Binding-site contacts:
Ligand atom O6 contacts residue ASN32 of chain 1.C at 4.2 Å.
Ligand atom C1 contacts residue ASN32 of chain 1.C at 1.5 Å.
Ligand atom O7 contacts residue ASN32 of chain 1.C at 3.7 Å.
Ligand atom O6 contacts residue LEU51 of chain 1.D at 4.5 Å.
Ligand atom O5 contacts residue ASN32 of chain 1.C at 2.2 Å (h-bond).
Ligand atom C8 contacts residue ASN32 of chain 1.C at 3.7 Å.
Ligand atom C4 contacts residue ASN32 of chain 1.C at 4.2 Å.
Ligand atom O6 contacts residue THR315 of chain 1.C at 3.5 Å (h-bond).
Ligand atom C7 contacts residue ASN32 of chain 1.C at 3.3 Å.
Ligand atom C5 contacts residue ASN32 of chain 1.C at 3.5 Å.
Ligand atom C6 contacts residue ASN32 of chain 1.C at 4.4 Å.
Ligand atom O5 contacts residue THR315 of chain 1.C at 3.8 Å.
Ligand atom C2 contacts residue ASN32 of chain 1.C at 2.7 Å.
Ligand atom C3 contacts residue ASN32 of chain 1.C at 3.9 Å.
Ligand atom C6 contacts residue THR34 of chain 1.C at 4.3 Å.
Ligand atom N2 contacts residue ASN32 of chain 1.C at 3.2 Å (h-bond).

A protein and the small-molecule ligand that binds it are described below.
Small molecule (SMILES): CC(=O)N[C@@H]1[C@@H](O)[C@H](O)[C@@H](CO)O[C@H]1O

Sequence of chain 1.D:
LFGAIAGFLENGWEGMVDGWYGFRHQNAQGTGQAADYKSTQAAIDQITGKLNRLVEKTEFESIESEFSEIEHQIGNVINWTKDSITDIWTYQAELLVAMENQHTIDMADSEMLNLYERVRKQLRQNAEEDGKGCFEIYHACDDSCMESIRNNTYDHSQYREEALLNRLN

Sequence of chain 1.C:
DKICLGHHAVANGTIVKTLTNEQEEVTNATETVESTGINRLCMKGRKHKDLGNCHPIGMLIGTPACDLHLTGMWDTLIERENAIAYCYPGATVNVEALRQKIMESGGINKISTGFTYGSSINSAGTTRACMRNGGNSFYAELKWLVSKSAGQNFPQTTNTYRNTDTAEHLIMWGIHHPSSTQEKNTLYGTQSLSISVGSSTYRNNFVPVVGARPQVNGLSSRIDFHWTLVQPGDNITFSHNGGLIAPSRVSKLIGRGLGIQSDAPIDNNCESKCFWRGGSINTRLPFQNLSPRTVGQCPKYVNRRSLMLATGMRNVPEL